Sequence of chain 1.G:
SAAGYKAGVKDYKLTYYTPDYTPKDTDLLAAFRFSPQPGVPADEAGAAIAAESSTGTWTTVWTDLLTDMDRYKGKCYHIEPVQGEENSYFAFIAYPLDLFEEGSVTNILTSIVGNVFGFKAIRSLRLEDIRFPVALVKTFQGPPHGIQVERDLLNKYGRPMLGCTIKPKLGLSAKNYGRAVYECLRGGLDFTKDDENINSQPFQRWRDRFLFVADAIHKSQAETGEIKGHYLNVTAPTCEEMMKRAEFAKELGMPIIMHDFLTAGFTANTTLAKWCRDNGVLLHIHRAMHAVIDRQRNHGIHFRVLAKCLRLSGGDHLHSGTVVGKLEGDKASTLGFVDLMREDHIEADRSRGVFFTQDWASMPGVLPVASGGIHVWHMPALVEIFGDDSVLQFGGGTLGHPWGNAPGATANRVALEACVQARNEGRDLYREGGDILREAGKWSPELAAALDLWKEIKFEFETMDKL

This small molecule binds to this protein.
Small molecule (SMILES): O=C(COP(=O)(O)O)[C@@H](O)[C@H](O)COP(=O)(O)O

Sequence of chain 1.E:
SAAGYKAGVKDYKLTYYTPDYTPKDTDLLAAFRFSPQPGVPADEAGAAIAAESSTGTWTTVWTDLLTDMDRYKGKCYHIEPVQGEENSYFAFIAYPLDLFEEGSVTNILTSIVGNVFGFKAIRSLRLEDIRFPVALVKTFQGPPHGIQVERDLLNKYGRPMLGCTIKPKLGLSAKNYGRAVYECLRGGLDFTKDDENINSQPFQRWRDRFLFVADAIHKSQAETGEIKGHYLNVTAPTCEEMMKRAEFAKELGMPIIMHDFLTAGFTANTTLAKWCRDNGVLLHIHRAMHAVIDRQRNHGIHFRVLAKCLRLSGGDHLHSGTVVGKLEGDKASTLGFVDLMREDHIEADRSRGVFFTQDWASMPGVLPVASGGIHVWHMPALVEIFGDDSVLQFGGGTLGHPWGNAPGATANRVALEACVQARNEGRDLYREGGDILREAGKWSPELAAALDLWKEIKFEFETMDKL

Binding-site contacts:
Ligand atom O2P contacts residue TRP63 of chain 1.E at 3.7 Å.
Ligand atom O4 contacts residue GLY377 of chain 1.G at 3.7 Å.
Ligand atom C2 contacts residue GLU57 of chain 1.E at 3.6 Å.
Ligand atom O3 contacts residue GLU201 of chain 1.G at 3.1 Å (salt-bridge).
Ligand atom O2P contacts residue LYS172 of chain 1.G at 3.3 Å.
Ligand atom O1P contacts residue GLY378 of chain 1.G at 2.8 Å (h-bond).
Ligand atom C2 contacts residue LYS172 of chain 1.G at 3.8 Å.
Ligand atom O2P contacts residue GLY401 of chain 1.G at 2.9 Å (h-bond).
Ligand atom C5 contacts residue LEU332 of chain 1.G at 3.8 Å (hydrophobic).
Ligand atom O2 contacts residue GLU57 of chain 1.E at 2.8 Å (salt-bridge).
Ligand atom O3 contacts residue ASP200 of chain 1.G at 3.5 Å (salt-bridge).
Ligand atom O2P contacts residue THR62 of chain 1.E at 2.2 Å (h-bond).
Ligand atom O2 contacts residue LYS174 of chain 1.G at 3.7 Å.
Ligand atom O1 contacts residue LYS172 of chain 1.G at 3.1 Å (salt-bridge).
Ligand atom P1 contacts residue THR62 of chain 1.E at 3.3 Å.
Ligand atom O1 contacts residue THR62 of chain 1.E at 3.8 Å.
Ligand atom O4 contacts residue SER376 of chain 1.G at 2.7 Å (h-bond).
Ligand atom O6P contacts residue HIS324 of chain 1.G at 2.7 Å (h-bond).
Ligand atom O2 contacts residue ASP200 of chain 1.G at 3.7 Å.
Ligand atom P2 contacts residue ARG292 of chain 1.G at 3.3 Å.
Ligand atom O3P contacts residue GLY400 of chain 1.G at 2.8 Å (h-bond).
Ligand atom C5 contacts residue ASN120 of chain 1.E at 3.4 Å.
Ligand atom O1P contacts residue LYS331 of chain 1.G at 2.9 Å (salt-bridge).
Ligand atom O1P contacts residue TRP63 of chain 1.E at 3.2 Å.
Ligand atom O5P contacts residue ARG292 of chain 1.G at 2.7 Å (salt-bridge).
Ligand atom C3 contacts residue GLU201 of chain 1.G at 3.6 Å.
Ligand atom O5 contacts residue LEU332 of chain 1.G at 3.1 Å.
Ligand atom O1P contacts residue THR62 of chain 1.E at 3.5 Å (h-bond).
Ligand atom O1 contacts residue LYS331 of chain 1.G at 3.8 Å.
Ligand atom O6P contacts residue SER376 of chain 1.G at 3.2 Å (h-bond).
Ligand atom O4P contacts residue HIS324 of chain 1.G at 3.7 Å.
Ligand atom C3 contacts residue ASN120 of chain 1.E at 3.6 Å.
Ligand atom O5P contacts residue LEU332 of chain 1.G at 3.4 Å.
Ligand atom O5 contacts residue ASN120 of chain 1.E at 3.8 Å.
Ligand atom O4P contacts residue ARG292 of chain 1.G at 2.5 Å.
Ligand atom O3 contacts residue HIS291 of chain 1.G at 3.0 Å (h-bond).
Ligand atom O1P contacts residue GLY377 of chain 1.G at 3.3 Å.
Ligand atom O2P contacts residue GLY400 of chain 1.G at 3.5 Å.
Ligand atom C1 contacts residue SER376 of chain 1.G at 3.7 Å.
Ligand atom O2 contacts residue LYS172 of chain 1.G at 3.0 Å (salt-bridge).